Binding-site contacts:
Ligand atom N8 contacts residue GLN57 of chain 1.A at 3.5 Å (h-bond).
Ligand atom N19 contacts residue GLU35 of chain 1.A at 3.2 Å (salt-bridge).
Ligand atom C12 contacts residue TRP108 of chain 1.A at 3.2 Å (hydrophobic).
Ligand atom C14 contacts residue ASN46 of chain 1.A at 2.8 Å.
Ligand atom C11 contacts residue LEU56 of chain 1.A at 2.6 Å (hydrophobic).
Ligand atom C12 contacts residue GLN57 of chain 1.A at 2.6 Å.
Ligand atom C21 contacts residue ASP52 of chain 1.A at 3.3 Å.
Ligand atom N19 contacts residue ASP52 of chain 1.A at 2.9 Å (salt-bridge).
Ligand atom C10 contacts residue GLN57 of chain 1.A at 2.7 Å.
Ligand atom N2 contacts residue ASN46 of chain 1.A at 3.6 Å (h-bond).
Ligand atom C3 contacts residue ASN59 of chain 1.A at 3.4 Å.
Ligand atom N15 contacts residue ASP52 of chain 1.A at 2.8 Å (salt-bridge).
Ligand atom C21 contacts residue ASN44 of chain 1.A at 3.3 Å.
Ligand atom C16 contacts residue ASP52 of chain 1.A at 3.6 Å.
Ligand atom C9 contacts residue GLU35 of chain 1.A at 2.8 Å.
Ligand atom C11 contacts residue GLN57 of chain 1.A at 2.4 Å.
Ligand atom C20 contacts residue GLU35 of chain 1.A at 2.0 Å.
Ligand atom C9 contacts residue ASP52 of chain 1.A at 3.1 Å.
Ligand atom C10 contacts residue LEU56 of chain 1.A at 3.2 Å (hydrophobic).
Ligand atom N8 contacts residue GLU35 of chain 1.A at 3.7 Å.
Ligand atom C20 contacts residue ASP52 of chain 1.A at 3.2 Å.
Ligand atom C11 contacts residue GLU35 of chain 1.A at 3.4 Å.
Ligand atom C10 contacts residue GLU35 of chain 1.A at 2.6 Å.
Ligand atom C20 contacts residue GLN57 of chain 1.A at 3.4 Å.
Ligand atom C1 contacts residue ASN46 of chain 1.A at 3.3 Å.
Ligand atom C7 contacts residue GLN57 of chain 1.A at 3.2 Å.
Ligand atom C16 contacts residue ASN46 of chain 1.A at 3.6 Å.
Ligand atom C4 contacts residue ASN59 of chain 1.A at 3.5 Å.
Ligand atom C21 contacts residue GLN57 of chain 1.A at 3.1 Å.
Ligand atom C11 contacts residue TRP108 of chain 1.A at 2.7 Å (hydrophobic).
Ligand atom N2 contacts residue ASP52 of chain 1.A at 3.1 Å (salt-bridge).
Ligand atom N8 contacts residue ASP52 of chain 1.A at 3.0 Å (salt-bridge).
Ligand atom C9 contacts residue GLN57 of chain 1.A at 3.3 Å.
Ligand atom NI contacts residue ASP52 of chain 1.A at 2.2 Å.
Ligand atom C18 contacts residue ASP52 of chain 1.A at 3.5 Å.
Ligand atom C14 contacts residue ASP52 of chain 1.A at 3.7 Å.
Ligand atom N15 contacts residue ASN46 of chain 1.A at 2.9 Å (h-bond).
Ligand atom C10 contacts residue TRP108 of chain 1.A at 3.4 Å (hydrophobic).
Ligand atom C3 contacts residue ASP52 of chain 1.A at 3.3 Å.
Ligand atom C12 contacts residue LEU56 of chain 1.A at 3.7 Å (hydrophobic).

Sequence of chain 1.A:
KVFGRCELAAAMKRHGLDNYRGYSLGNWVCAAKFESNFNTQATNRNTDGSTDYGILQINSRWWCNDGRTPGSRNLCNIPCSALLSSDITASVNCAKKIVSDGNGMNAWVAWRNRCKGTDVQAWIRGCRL

The protein below binds the small molecule below.
Small molecule (SMILES): C[C@@H]1CN2=Cc3ccccn3->[Ni]<-23<-N1=Cc1ccccn->31